Sequence of chain 1.B:
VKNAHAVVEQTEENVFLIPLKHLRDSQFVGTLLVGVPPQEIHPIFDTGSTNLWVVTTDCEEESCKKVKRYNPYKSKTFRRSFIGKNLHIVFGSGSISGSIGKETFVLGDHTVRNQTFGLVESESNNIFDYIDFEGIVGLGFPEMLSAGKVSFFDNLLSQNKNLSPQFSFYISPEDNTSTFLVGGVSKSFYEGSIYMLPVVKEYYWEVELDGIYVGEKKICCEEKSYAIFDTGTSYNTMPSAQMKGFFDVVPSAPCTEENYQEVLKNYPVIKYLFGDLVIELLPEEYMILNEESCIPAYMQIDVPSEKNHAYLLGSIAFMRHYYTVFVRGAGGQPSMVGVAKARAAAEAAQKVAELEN

This protein binds this small molecule.
Small molecule (SMILES): CC(=O)N[C@H]1[C@H](O[C@H]2[C@H](O)[C@@H](NC(C)=O)CO[C@@H]2CO)O[C@H](CO)[C@@H](O)[C@@H]1O

Binding-site contacts:
Ligand atom O6 contacts residue ARG115 of chain 1.B at 4.4 Å.
Ligand atom C1 contacts residue ASN116 of chain 1.B at 1.4 Å.
Ligand atom C3 contacts residue ASN116 of chain 1.B at 3.9 Å.
Ligand atom N2 contacts residue ASN116 of chain 1.B at 3.2 Å (h-bond).
Ligand atom O6 contacts residue ASN116 of chain 1.B at 4.2 Å.
Ligand atom C7 contacts residue ASN116 of chain 1.B at 4.0 Å.
Ligand atom C5 contacts residue ASN116 of chain 1.B at 3.5 Å.
Ligand atom O5 contacts residue ASN116 of chain 1.B at 2.2 Å (h-bond).
Ligand atom C8 contacts residue ASN116 of chain 1.B at 4.2 Å.
Ligand atom C4 contacts residue ASN116 of chain 1.B at 4.2 Å.
Ligand atom C6 contacts residue ASN116 of chain 1.B at 4.4 Å.
Ligand atom C2 contacts residue ASN116 of chain 1.B at 2.6 Å.